Binding-site contacts:
Ligand atom O6 contacts residue VAL95 of chain 3.E at 2.9 Å (h-bond).
Ligand atom O5 contacts residue ALA96 of chain 3.E at 4.5 Å.
Ligand atom C2 contacts residue ASN105 of chain 3.E at 2.5 Å.
Ligand atom C7 contacts residue ASN105 of chain 3.E at 3.6 Å.
Ligand atom N2 contacts residue ASN105 of chain 3.E at 2.9 Å (h-bond).
Ligand atom C8 contacts residue TYR50 of chain 3.E at 4.1 Å (hydrophobic).
Ligand atom C1 contacts residue ASN105 of chain 3.E at 1.4 Å.
Ligand atom C5 contacts residue ASN105 of chain 3.E at 3.6 Å.
Ligand atom C6 contacts residue VAL95 of chain 3.E at 3.6 Å (hydrophobic).
Ligand atom C3 contacts residue ASN105 of chain 3.E at 3.8 Å.
Ligand atom O6 contacts residue ALA96 of chain 3.E at 4.3 Å.
Ligand atom C5 contacts residue VAL95 of chain 3.E at 4.5 Å (hydrophobic).
Ligand atom O7 contacts residue ASN105 of chain 3.E at 4.0 Å.
Ligand atom O5 contacts residue VAL95 of chain 3.E at 4.5 Å.
Ligand atom O5 contacts residue ASN105 of chain 3.E at 2.4 Å (h-bond).
Ligand atom C8 contacts residue PRO48 of chain 3.E at 4.4 Å (hydrophobic).
Ligand atom C4 contacts residue ASN105 of chain 3.E at 4.3 Å.

A small-molecule ligand and the protein it binds are described below.
Small molecule (SMILES): CC(=O)N[C@H]1[C@H](O[C@H]2[C@H](O)[C@@H](NC(C)=O)CO[C@@H]2CO)O[C@H](CO)[C@@H](O[C@@H]2O[C@H](CO)[C@@H](O)[C@H](O)[C@@H]2O)[C@@H]1O

Sequence of chain 3.E:
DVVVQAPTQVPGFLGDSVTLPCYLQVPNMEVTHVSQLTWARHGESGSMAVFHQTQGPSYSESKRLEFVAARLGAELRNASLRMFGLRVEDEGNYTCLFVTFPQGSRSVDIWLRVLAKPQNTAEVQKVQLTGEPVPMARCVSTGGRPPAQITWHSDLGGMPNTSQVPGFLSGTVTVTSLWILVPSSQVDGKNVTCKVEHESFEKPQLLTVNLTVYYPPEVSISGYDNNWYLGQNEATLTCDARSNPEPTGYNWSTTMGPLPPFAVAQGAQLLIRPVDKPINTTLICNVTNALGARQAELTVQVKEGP